Binding-site contacts:
Ligand atom O3 contacts residue GLY211 of chain 1.A at 2.8 Å (h-bond).
Ligand atom O1 contacts residue GLU188 of chain 1.A at 2.8 Å (salt-bridge).
Ligand atom C1 contacts residue THR244 of chain 1.A at 3.6 Å.
Ligand atom C2 contacts residue MG1 of chain 1.L at 2.8 Å.
Ligand atom C1 contacts residue ALA209 of chain 1.A at 3.5 Å (hydrophobic).
Ligand atom O1 contacts residue GLY211 of chain 1.A at 3.8 Å.
Ligand atom O2 contacts residue ASP212 of chain 1.A at 4.2 Å.
Ligand atom C1 contacts residue GLU188 of chain 1.A at 3.5 Å.
Ligand atom O2 contacts residue GLU188 of chain 1.A at 3.3 Å (salt-bridge).
Ligand atom O4 contacts residue ARG87 of chain 1.A at 4.0 Å.
Ligand atom O4 contacts residue MET207 of chain 1.A at 4.2 Å.
Ligand atom O2 contacts residue ALA209 of chain 1.A at 4.3 Å.
Ligand atom O1 contacts residue ALA209 of chain 1.A at 3.9 Å.
Ligand atom O3 contacts residue THR244 of chain 1.A at 2.6 Å (h-bond).
Ligand atom O2 contacts residue ARG87 of chain 1.A at 4.5 Å.
Ligand atom O2 contacts residue LYS186 of chain 1.A at 2.7 Å (salt-bridge).
Ligand atom C1 contacts residue ASP212 of chain 1.A at 3.8 Å.
Ligand atom O3 contacts residue ALA209 of chain 1.A at 3.2 Å.
Ligand atom C2 contacts residue ALA209 of chain 1.A at 3.8 Å (hydrophobic).
Ligand atom O4 contacts residue LYS186 of chain 1.A at 3.8 Å.
Ligand atom C2 contacts residue LYS186 of chain 1.A at 3.6 Å.
Ligand atom O3 contacts residue ASP212 of chain 1.A at 3.9 Å.
Ligand atom C1 contacts residue GLY211 of chain 1.A at 3.8 Å.
Ligand atom C2 contacts residue GLU188 of chain 1.A at 3.8 Å.
Ligand atom O4 contacts residue THR244 of chain 1.A at 3.4 Å (h-bond).
Ligand atom C1 contacts residue ARG210 of chain 1.A at 4.4 Å.
Ligand atom O4 contacts residue MG1 of chain 1.L at 4.0 Å.
Ligand atom O4 contacts residue MET276 of chain 1.A at 4.2 Å.
Ligand atom O2 contacts residue MG1 of chain 1.L at 2.0 Å.
Ligand atom C2 contacts residue THR244 of chain 1.A at 4.0 Å.
Ligand atom O3 contacts residue ARG210 of chain 1.A at 3.4 Å (salt-bridge).
Ligand atom O4 contacts residue ALA209 of chain 1.A at 4.1 Å.
Ligand atom O3 contacts residue MG1 of chain 1.L at 4.0 Å.
Ligand atom O1 contacts residue ASP212 of chain 1.A at 3.0 Å (salt-bridge).
Ligand atom C1 contacts residue MG1 of chain 1.L at 2.8 Å.
Ligand atom O1 contacts residue MG1 of chain 1.L at 2.1 Å.

Sequence of chain 1.A:
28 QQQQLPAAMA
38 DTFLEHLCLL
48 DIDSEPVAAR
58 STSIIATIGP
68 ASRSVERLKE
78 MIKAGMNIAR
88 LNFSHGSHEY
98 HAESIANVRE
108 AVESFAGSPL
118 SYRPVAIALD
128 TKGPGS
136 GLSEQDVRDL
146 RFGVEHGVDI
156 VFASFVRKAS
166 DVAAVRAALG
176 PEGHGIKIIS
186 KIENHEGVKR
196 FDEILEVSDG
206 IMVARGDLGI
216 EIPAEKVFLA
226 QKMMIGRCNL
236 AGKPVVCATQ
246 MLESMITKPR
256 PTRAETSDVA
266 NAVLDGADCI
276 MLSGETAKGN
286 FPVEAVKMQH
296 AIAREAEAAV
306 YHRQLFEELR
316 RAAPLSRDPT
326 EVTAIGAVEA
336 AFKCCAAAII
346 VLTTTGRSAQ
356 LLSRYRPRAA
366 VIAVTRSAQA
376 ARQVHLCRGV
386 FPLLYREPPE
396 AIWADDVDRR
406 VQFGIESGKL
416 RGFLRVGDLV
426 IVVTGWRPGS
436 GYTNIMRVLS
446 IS

This small molecule binds to this protein.
Small molecule (SMILES): O=C([O-])C(=O)[O-]